Sequence of chain 45.E:
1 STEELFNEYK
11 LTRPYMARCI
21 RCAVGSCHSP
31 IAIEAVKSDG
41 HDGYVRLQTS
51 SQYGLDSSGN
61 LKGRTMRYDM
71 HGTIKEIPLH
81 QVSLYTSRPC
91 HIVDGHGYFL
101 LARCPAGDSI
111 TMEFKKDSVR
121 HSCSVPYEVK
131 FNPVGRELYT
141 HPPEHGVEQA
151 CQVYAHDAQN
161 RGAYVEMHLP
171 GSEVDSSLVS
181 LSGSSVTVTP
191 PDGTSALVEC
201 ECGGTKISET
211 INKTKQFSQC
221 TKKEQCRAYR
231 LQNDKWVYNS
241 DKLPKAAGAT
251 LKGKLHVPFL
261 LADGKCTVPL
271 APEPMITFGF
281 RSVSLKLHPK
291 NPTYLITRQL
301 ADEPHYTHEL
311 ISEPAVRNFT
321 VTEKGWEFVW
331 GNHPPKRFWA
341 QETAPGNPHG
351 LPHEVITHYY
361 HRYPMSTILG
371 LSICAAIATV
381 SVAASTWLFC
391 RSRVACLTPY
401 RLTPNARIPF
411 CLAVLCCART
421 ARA

Binding-site contacts:
Ligand atom C5 contacts residue SER284 of chain 45.E at 4.5 Å.
Ligand atom C6 contacts residue ASN318 of chain 45.E at 3.3 Å.
Ligand atom O6 contacts residue ASN318 of chain 45.E at 3.3 Å.
Ligand atom O5 contacts residue SER284 of chain 45.E at 4.4 Å.
Ligand atom O6 contacts residue SER284 of chain 45.E at 2.9 Å (h-bond).
Ligand atom O4 contacts residue ASN318 of chain 45.E at 4.4 Å.
Ligand atom C6 contacts residue SER284 of chain 45.E at 3.2 Å.

A protein and the small-molecule ligand that binds it are described below.
Small molecule (SMILES): CC(=O)N[C@@H]1[C@@H](O)[C@H](O)[C@@H](CO)O[C@H]1O